Binding-site contacts:
Ligand atom C05 contacts residue ILE105 of chain 1.A at 4.0 Å (hydrophobic).
Ligand atom C32 contacts residue ILE105 of chain 1.A at 3.9 Å (hydrophobic).
Ligand atom C14 contacts residue TRP40 of chain 1.A at 3.7 Å (hydrophobic).
Ligand atom N22 contacts residue PRO41 of chain 1.A at 3.9 Å.
Ligand atom C06 contacts residue VAL46 of chain 1.A at 4.1 Å (hydrophobic).
Ligand atom C23 contacts residue PRO41 of chain 1.A at 3.7 Å (hydrophobic).
Ligand atom C24 contacts residue PRO41 of chain 1.A at 4.1 Å (hydrophobic).
Ligand atom C12 contacts residue LEU51 of chain 1.A at 4.0 Å (hydrophobic).
Ligand atom C27 contacts residue LEU53 of chain 1.A at 3.7 Å (hydrophobic).
Ligand atom C02 contacts residue PHE42 of chain 1.A at 3.7 Å (hydrophobic).
Ligand atom C17 contacts residue ASP104 of chain 1.A at 3.9 Å.
Ligand atom C04 contacts residue TYR56 of chain 1.A at 3.5 Å (hydrophobic).
Ligand atom C15 contacts residue TRP40 of chain 1.A at 3.9 Å (hydrophobic).
Ligand atom N33 contacts residue ILE105 of chain 1.A at 3.9 Å.
Ligand atom C02 contacts residue VAL46 of chain 1.A at 4.0 Å (hydrophobic).
Ligand atom F01 contacts residue MET91 of chain 1.A at 3.6 Å.
Ligand atom C03 contacts residue VAL46 of chain 1.A at 3.8 Å (hydrophobic).
Ligand atom C03 contacts residue CYS95 of chain 1.A at 3.7 Å (hydrophobic).
Ligand atom N13 contacts residue TRP40 of chain 1.A at 3.5 Å.
Ligand atom C23 contacts residue LEU51 of chain 1.A at 3.6 Å (hydrophobic).
Ligand atom C08 contacts residue ILE105 of chain 1.A at 3.7 Å (hydrophobic).
Ligand atom C02 contacts residue CYS95 of chain 1.A at 4.1 Å (hydrophobic).
Ligand atom C10 contacts residue LEU51 of chain 1.A at 4.0 Å (hydrophobic).
Ligand atom C04 contacts residue VAL46 of chain 1.A at 3.9 Å (hydrophobic).
Ligand atom C24 contacts residue LEU51 of chain 1.A at 3.7 Å (hydrophobic).
Ligand atom C05 contacts residue VAL46 of chain 1.A at 4.0 Å (hydrophobic).
Ligand atom C07 contacts residue PRO41 of chain 1.A at 3.5 Å (hydrophobic).
Ligand atom C32 contacts residue ASN99 of chain 1.A at 3.1 Å.
Ligand atom N22 contacts residue LEU51 of chain 1.A at 3.7 Å.
Ligand atom C28 contacts residue LEU53 of chain 1.A at 3.9 Å (hydrophobic).
Ligand atom C09 contacts residue ILE105 of chain 1.A at 3.9 Å (hydrophobic).
Ligand atom N33 contacts residue ASN99 of chain 1.A at 3.0 Å (h-bond).
Ligand atom C12 contacts residue PRO41 of chain 1.A at 4.1 Å (hydrophobic).
Ligand atom C06 contacts residue ILE105 of chain 1.A at 3.9 Å (hydrophobic).
Ligand atom C04 contacts residue CYS95 of chain 1.A at 4.1 Å (hydrophobic).
Ligand atom F01 contacts residue PHE42 of chain 1.A at 3.4 Å.
Ligand atom C07 contacts residue VAL46 of chain 1.A at 4.1 Å (hydrophobic).
Ligand atom C06 contacts residue PRO41 of chain 1.A at 3.8 Å (hydrophobic).
Ligand atom C07 contacts residue PHE42 of chain 1.A at 3.4 Å (hydrophobic).
Ligand atom C03 contacts residue TYR56 of chain 1.A at 3.3 Å (hydrophobic).

A protein and the small-molecule ligand that binds it are described below.
Small molecule (SMILES): Cc1cc(C)cc(Nc2nccc(-c3c(-c4ccc(F)cc4)ncn3C3CCNCC3)n2)c1

Sequence of chain 1.A:
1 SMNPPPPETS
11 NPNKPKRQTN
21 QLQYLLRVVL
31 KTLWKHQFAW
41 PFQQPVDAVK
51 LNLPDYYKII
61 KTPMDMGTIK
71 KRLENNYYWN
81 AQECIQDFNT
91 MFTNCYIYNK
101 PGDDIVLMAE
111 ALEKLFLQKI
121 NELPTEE